This protein binds this small molecule.
Small molecule (SMILES): Cc1c(Cl)ccc2c(/C=C3\NC(=O)N(Cc4ccc(F)c(F)c4)C3=O)c[nH]c12

Sequence of chain 1.B:
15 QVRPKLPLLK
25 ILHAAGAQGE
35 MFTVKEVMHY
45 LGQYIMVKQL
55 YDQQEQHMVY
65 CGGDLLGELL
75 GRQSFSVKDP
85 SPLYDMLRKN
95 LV

Sequence of chain 1.A:
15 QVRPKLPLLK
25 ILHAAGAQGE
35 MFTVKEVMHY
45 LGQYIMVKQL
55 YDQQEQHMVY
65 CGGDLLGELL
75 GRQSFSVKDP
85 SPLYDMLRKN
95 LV

Binding-site contacts:
Ligand atom N14 contacts residue TYR55 of chain 1.A at 3.0 Å (h-bond).
Ligand atom N5 contacts residue 03M1 of chain 1.G at 3.6 Å.
Ligand atom N12 contacts residue GLN60 of chain 1.A at 3.0 Å (h-bond).
Ligand atom N5 contacts residue TYR55 of chain 1.A at 3.5 Å.
Ligand atom C1 contacts residue ILE49 of chain 1.A at 3.3 Å (hydrophobic).
Ligand atom C6 contacts residue GLN60 of chain 1.A at 3.5 Å.
Ligand atom C7 contacts residue 03M1 of chain 1.G at 3.5 Å.
Ligand atom F25 contacts residue PHE79 of chain 1.B at 3.2 Å.
Ligand atom O16 contacts residue GLN60 of chain 1.A at 3.2 Å (h-bond).
Ligand atom C24 contacts residue VAL81 of chain 1.B at 3.2 Å (hydrophobic).
Ligand atom F25 contacts residue VAL81 of chain 1.B at 3.5 Å.
Ligand atom C9 contacts residue 03M1 of chain 1.G at 3.6 Å.
Ligand atom F26 contacts residue PHE79 of chain 1.B at 3.6 Å.
Ligand atom C10 contacts residue TYR55 of chain 1.A at 3.4 Å (hydrophobic).
Ligand atom C2 contacts residue 03M1 of chain 1.G at 3.5 Å.
Ligand atom C6 contacts residue TYR55 of chain 1.A at 3.4 Å (hydrophobic).
Ligand atom O16 contacts residue VAL81 of chain 1.B at 3.2 Å.
Ligand atom F26 contacts residue LEU87 of chain 1.B at 3.1 Å.
Ligand atom C8 contacts residue 03M1 of chain 1.G at 3.5 Å.
Ligand atom C2 contacts residue ILE49 of chain 1.A at 3.1 Å (hydrophobic).
Ligand atom C4 contacts residue MET50 of chain 1.A at 3.5 Å (hydrophobic).
Ligand atom CL contacts residue ILE49 of chain 1.A at 3.4 Å.
Ligand atom C11 contacts residue TYR55 of chain 1.A at 3.0 Å (hydrophobic).
Ligand atom N12 contacts residue TYR55 of chain 1.A at 3.0 Å (h-bond).
Ligand atom C21 contacts residue MET42 of chain 1.B at 3.6 Å (hydrophobic).
Ligand atom C20 contacts residue MET42 of chain 1.B at 3.6 Å (hydrophobic).
Ligand atom C13 contacts residue TYR55 of chain 1.A at 3.0 Å (hydrophobic).
Ligand atom C15 contacts residue TYR55 of chain 1.A at 3.0 Å (hydrophobic).
Ligand atom C21 contacts residue GLY46 of chain 1.B at 3.4 Å.
Ligand atom C13 contacts residue GLN60 of chain 1.A at 3.5 Å.
Ligand atom C1 contacts residue 03M1 of chain 1.G at 3.5 Å.
Ligand atom CL contacts residue 03M1 of chain 1.G at 3.5 Å.
Ligand atom C23 contacts residue VAL81 of chain 1.B at 3.6 Å (hydrophobic).
Ligand atom C6 contacts residue 03M1 of chain 1.G at 3.6 Å.
Ligand atom O17 contacts residue MET50 of chain 1.A at 3.4 Å.
Ligand atom C7 contacts residue TYR55 of chain 1.A at 3.5 Å (hydrophobic).
Ligand atom C27 contacts residue VAL81 of chain 1.A at 3.6 Å (hydrophobic).
Ligand atom C4 contacts residue 03M1 of chain 1.G at 3.6 Å.
Ligand atom N5 contacts residue GLN60 of chain 1.A at 2.9 Å (h-bond).
Ligand atom C1 contacts residue GLY46 of chain 1.A at 3.6 Å.